Sequence of chain 14.C:
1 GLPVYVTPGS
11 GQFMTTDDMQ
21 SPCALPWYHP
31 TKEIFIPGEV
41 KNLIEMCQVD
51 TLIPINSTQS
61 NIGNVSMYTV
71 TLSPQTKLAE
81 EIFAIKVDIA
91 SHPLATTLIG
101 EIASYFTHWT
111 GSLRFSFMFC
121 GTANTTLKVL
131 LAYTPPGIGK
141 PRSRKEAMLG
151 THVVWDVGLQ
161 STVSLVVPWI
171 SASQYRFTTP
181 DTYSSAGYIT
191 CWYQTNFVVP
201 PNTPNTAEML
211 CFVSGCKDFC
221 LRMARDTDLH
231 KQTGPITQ

Sequence of chain 14.A:
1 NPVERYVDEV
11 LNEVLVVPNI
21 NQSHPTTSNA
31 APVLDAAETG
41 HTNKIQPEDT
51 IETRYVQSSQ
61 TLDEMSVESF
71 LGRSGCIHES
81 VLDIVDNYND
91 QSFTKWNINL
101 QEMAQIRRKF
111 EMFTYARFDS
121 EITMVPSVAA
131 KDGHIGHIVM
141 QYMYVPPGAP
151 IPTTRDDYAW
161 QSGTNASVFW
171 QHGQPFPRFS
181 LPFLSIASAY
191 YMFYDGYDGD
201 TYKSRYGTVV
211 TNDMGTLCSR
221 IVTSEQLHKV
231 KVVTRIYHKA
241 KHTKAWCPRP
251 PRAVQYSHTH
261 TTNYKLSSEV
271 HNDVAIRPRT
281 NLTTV

Binding-site contacts:
Ligand atom C1C contacts residue MET214 of chain 14.A at 3.7 Å (hydrophobic).
Ligand atom CM4 contacts residue TYR142 of chain 14.A at 3.1 Å (hydrophobic).
Ligand atom CM2 contacts residue ILE122 of chain 14.A at 3.7 Å (hydrophobic).
Ligand atom O5A contacts residue PHE179 of chain 14.A at 3.7 Å.
Ligand atom O5A contacts residue TYR144 of chain 14.A at 3.1 Å.
Ligand atom C4B contacts residue LEU181 of chain 14.A at 3.8 Å (hydrophobic).
Ligand atom O1 contacts residue MET214 of chain 14.A at 3.2 Å.
Ligand atom CM6 contacts residue TYR144 of chain 14.A at 3.7 Å (hydrophobic).
Ligand atom N3A contacts residue LEU217 of chain 14.A at 3.4 Å.
Ligand atom C5 contacts residue MET214 of chain 14.A at 3.6 Å (hydrophobic).
Ligand atom C6B contacts residue LEU181 of chain 14.A at 3.3 Å (hydrophobic).
Ligand atom C6B contacts residue ILE98 of chain 14.A at 3.6 Å (hydrophobic).
Ligand atom N2 contacts residue MET214 of chain 14.A at 3.8 Å.
Ligand atom O5A contacts residue ALA166 of chain 14.A at 3.9 Å.
Ligand atom C2A contacts residue TYR144 of chain 14.A at 3.7 Å (hydrophobic).
Ligand atom C4 contacts residue TYR190 of chain 14.A at 3.8 Å (hydrophobic).
Ligand atom C5B contacts residue TYR144 of chain 14.A at 3.6 Å (hydrophobic).
Ligand atom C4A contacts residue TYR144 of chain 14.A at 3.8 Å (hydrophobic).
Ligand atom CM4 contacts residue VAL168 of chain 14.A at 3.5 Å (hydrophobic).
Ligand atom C1A contacts residue TYR144 of chain 14.A at 3.1 Å (hydrophobic).
Ligand atom O1B contacts residue ILE98 of chain 14.A at 2.9 Å.
Ligand atom C2B contacts residue ILE122 of chain 14.A at 3.9 Å (hydrophobic).
Ligand atom C2B contacts residue ILE98 of chain 14.A at 3.9 Å (hydrophobic).
Ligand atom C1A contacts residue PHE179 of chain 14.A at 3.5 Å (hydrophobic).
Ligand atom CM3 contacts residue TYR190 of chain 14.A at 3.9 Å (hydrophobic).
Ligand atom C3 contacts residue LEU100 of chain 14.A at 3.9 Å (hydrophobic).
Ligand atom C4A contacts residue PHE179 of chain 14.A at 3.3 Å (hydrophobic).
Ligand atom CM2 contacts residue ILE236 of chain 14.A at 4.0 Å (hydrophobic).
Ligand atom CM6 contacts residue LEU181 of chain 14.A at 3.7 Å (hydrophobic).
Ligand atom C1B contacts residue ILE98 of chain 14.A at 3.6 Å (hydrophobic).
Ligand atom C2C contacts residue ILE98 of chain 14.A at 4.0 Å (hydrophobic).
Ligand atom O1 contacts residue LEU100 of chain 14.A at 4.0 Å.
Ligand atom C4B contacts residue PHE179 of chain 14.A at 3.9 Å (hydrophobic).
Ligand atom CM4 contacts residue PHE179 of chain 14.A at 3.9 Å (hydrophobic).
Ligand atom N2 contacts residue LEU100 of chain 14.A at 3.8 Å.
Ligand atom C2A contacts residue PHE179 of chain 14.A at 3.3 Å (hydrophobic).
Ligand atom CM6 contacts residue LEU184 of chain 14.A at 3.4 Å (hydrophobic).
Ligand atom C5B contacts residue LEU181 of chain 14.A at 3.3 Å (hydrophobic).
Ligand atom N3A contacts residue PHE179 of chain 14.A at 3.0 Å.
Ligand atom C1B contacts residue LEU181 of chain 14.A at 3.8 Å (hydrophobic).

The protein below binds the small molecule below.
Small molecule (SMILES): Cc1cc(CCCOc2c(C)cc(-c3coc(C)n3)cc2C)on1